The small molecule below binds the protein below.
Small molecule (SMILES): CC(C)C[C@H](N)C(=O)N[C@@H](CCCN=C(N)N)C(=O)N[C@@H](CO)C(=O)N[C@@H](CS)C(=O)N[C@@H](COP(=O)(O)O)C(=O)N[C@H](C(=O)N[C@H](C=O)[C@@H](C)O)C(C)C

Sequence of chain 1.C:
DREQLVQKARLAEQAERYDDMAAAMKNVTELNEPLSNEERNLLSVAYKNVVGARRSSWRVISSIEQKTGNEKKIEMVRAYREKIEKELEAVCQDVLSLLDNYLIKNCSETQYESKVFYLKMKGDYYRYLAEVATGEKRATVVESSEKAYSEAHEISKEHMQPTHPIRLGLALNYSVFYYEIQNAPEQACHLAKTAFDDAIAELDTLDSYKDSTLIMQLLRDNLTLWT

Binding-site contacts:
Ligand atom CB contacts residue ASN178 of chain 1.C at 3.2 Å.
Ligand atom OG contacts residue TYR184 of chain 1.C at 3.7 Å.
Ligand atom CG2 contacts residue GLY174 of chain 1.C at 3.5 Å.
Ligand atom C contacts residue ASN229 of chain 1.C at 3.7 Å.
Ligand atom NH2 contacts residue ARG61 of chain 1.C at 3.3 Å.
Ligand atom N contacts residue LEU232 of chain 1.C at 3.8 Å.
Ligand atom C contacts residue ASN229 of chain 1.C at 3.9 Å.
Ligand atom CG2 contacts residue LEU177 of chain 1.C at 3.8 Å (hydrophobic).
Ligand atom N contacts residue GLU185 of chain 1.C at 3.7 Å.
Ligand atom N contacts residue ASN178 of chain 1.C at 3.0 Å (h-bond).
Ligand atom OG contacts residue TRP233 of chain 1.C at 2.9 Å (h-bond).
Ligand atom CB contacts residue GLU185 of chain 1.C at 3.2 Å.
Ligand atom O contacts residue LYS50 of chain 1.C at 3.7 Å.
Ligand atom O3P contacts residue TYR133 of chain 1.C at 3.8 Å.
Ligand atom O contacts residue LEU225 of chain 1.C at 3.7 Å.
Ligand atom P contacts residue TYR133 of chain 1.C at 3.7 Å.
Ligand atom CZ contacts residue ARG61 of chain 1.C at 3.7 Å.
Ligand atom C contacts residue ASN178 of chain 1.C at 3.7 Å.
Ligand atom O contacts residue ASN229 of chain 1.C at 2.9 Å (h-bond).
Ligand atom C contacts residue LEU232 of chain 1.C at 3.8 Å (hydrophobic).
Ligand atom P contacts residue ARG132 of chain 1.C at 3.8 Å.
Ligand atom O3P contacts residue ARG57 of chain 1.C at 2.7 Å (salt-bridge).
Ligand atom N contacts residue ASN229 of chain 1.C at 2.9 Å (h-bond).
Ligand atom O contacts residue LEU177 of chain 1.C at 3.5 Å.
Ligand atom CG2 contacts residue ASN178 of chain 1.C at 3.4 Å.
Ligand atom CA contacts residue ASN229 of chain 1.C at 3.6 Å.
Ligand atom OG contacts residue GLU185 of chain 1.C at 2.6 Å (salt-bridge).
Ligand atom O3P contacts residue LYS50 of chain 1.C at 2.8 Å (salt-bridge).
Ligand atom C contacts residue LEU177 of chain 1.C at 3.5 Å (hydrophobic).
Ligand atom P contacts residue ARG57 of chain 1.C at 3.7 Å.
Ligand atom CB contacts residue ASN229 of chain 1.C at 3.8 Å.
Ligand atom N contacts residue LEU177 of chain 1.C at 3.4 Å.
Ligand atom O contacts residue VAL181 of chain 1.C at 3.3 Å.
Ligand atom CA contacts residue ASN229 of chain 1.C at 3.8 Å.
Ligand atom O2P contacts residue ARG57 of chain 1.C at 2.9 Å (salt-bridge).
Ligand atom CB contacts residue ASN178 of chain 1.C at 3.9 Å.
Ligand atom O1P contacts residue ARG132 of chain 1.C at 2.8 Å (salt-bridge).
Ligand atom O1P contacts residue TYR133 of chain 1.C at 2.5 Å (h-bond).
Ligand atom O2P contacts residue ARG132 of chain 1.C at 2.8 Å (salt-bridge).
Ligand atom CA contacts residue ASN178 of chain 1.C at 3.4 Å.